Sequence of chain 1.B:
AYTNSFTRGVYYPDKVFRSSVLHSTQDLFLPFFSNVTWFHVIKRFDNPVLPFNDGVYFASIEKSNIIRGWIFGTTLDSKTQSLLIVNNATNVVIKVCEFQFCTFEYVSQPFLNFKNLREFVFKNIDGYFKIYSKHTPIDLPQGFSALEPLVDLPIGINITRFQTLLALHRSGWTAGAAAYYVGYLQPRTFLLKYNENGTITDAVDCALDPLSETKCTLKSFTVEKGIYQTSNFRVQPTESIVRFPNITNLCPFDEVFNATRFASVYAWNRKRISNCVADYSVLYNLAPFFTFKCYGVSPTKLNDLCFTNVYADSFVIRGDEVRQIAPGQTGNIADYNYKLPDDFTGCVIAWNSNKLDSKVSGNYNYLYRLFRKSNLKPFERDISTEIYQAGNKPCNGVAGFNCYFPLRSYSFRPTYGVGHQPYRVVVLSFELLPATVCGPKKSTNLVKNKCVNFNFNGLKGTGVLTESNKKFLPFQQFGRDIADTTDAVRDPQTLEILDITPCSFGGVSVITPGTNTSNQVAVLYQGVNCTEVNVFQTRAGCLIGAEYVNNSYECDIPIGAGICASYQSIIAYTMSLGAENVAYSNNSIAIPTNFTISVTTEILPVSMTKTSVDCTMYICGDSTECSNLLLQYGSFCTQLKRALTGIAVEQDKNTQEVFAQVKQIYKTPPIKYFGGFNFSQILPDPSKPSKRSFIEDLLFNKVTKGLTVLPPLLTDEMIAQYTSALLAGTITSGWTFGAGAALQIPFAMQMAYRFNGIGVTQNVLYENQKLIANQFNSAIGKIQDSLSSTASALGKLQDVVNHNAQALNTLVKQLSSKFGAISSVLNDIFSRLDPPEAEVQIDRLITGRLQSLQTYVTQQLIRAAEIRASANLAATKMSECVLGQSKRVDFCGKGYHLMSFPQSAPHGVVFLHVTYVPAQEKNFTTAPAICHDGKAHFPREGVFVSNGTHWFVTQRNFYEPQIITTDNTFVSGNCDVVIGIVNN

A small-molecule ligand and the protein it binds are described below.
Small molecule (SMILES): CC(=O)N[C@@H]1[C@@H](O)[C@H](O)[C@@H](CO)O[C@H]1O

Binding-site contacts:
Ligand atom C3 contacts residue ASP342 of chain 1.B at 3.1 Å.
Ligand atom O3 contacts residue LEU374 of chain 1.B at 4.2 Å.
Ligand atom C2 contacts residue ASN346 of chain 1.B at 2.5 Å.
Ligand atom C6 contacts residue ASP342 of chain 1.B at 4.2 Å.
Ligand atom N2 contacts residue PHE345 of chain 1.B at 4.4 Å.
Ligand atom C7 contacts residue ASN346 of chain 1.B at 3.9 Å.
Ligand atom C1 contacts residue ASP342 of chain 1.B at 3.8 Å.
Ligand atom C8 contacts residue LEU371 of chain 1.B at 4.3 Å (hydrophobic).
Ligand atom C5 contacts residue ASN346 of chain 1.B at 3.6 Å.
Ligand atom N2 contacts residue ASN346 of chain 1.B at 3.0 Å (h-bond).
Ligand atom C4 contacts residue ASP342 of chain 1.B at 3.3 Å.
Ligand atom C8 contacts residue PHE345 of chain 1.B at 3.4 Å (hydrophobic).
Ligand atom O3 contacts residue VAL370 of chain 1.B at 3.6 Å.
Ligand atom C1 contacts residue ASN346 of chain 1.B at 1.4 Å.
Ligand atom O3 contacts residue ASP342 of chain 1.B at 2.9 Å (salt-bridge).
Ligand atom O5 contacts residue ASN346 of chain 1.B at 2.3 Å (h-bond).
Ligand atom O7 contacts residue ASP342 of chain 1.B at 3.0 Å (salt-bridge).
Ligand atom C7 contacts residue LEU374 of chain 1.B at 3.9 Å (hydrophobic).
Ligand atom N2 contacts residue ASP342 of chain 1.B at 3.6 Å (salt-bridge).
Ligand atom C7 contacts residue ASP342 of chain 1.B at 3.7 Å.
Ligand atom C3 contacts residue ASN346 of chain 1.B at 3.9 Å.
Ligand atom O5 contacts residue ASP342 of chain 1.B at 3.7 Å.
Ligand atom C8 contacts residue PHE377 of chain 1.B at 3.6 Å (hydrophobic).
Ligand atom O7 contacts residue LEU374 of chain 1.B at 4.1 Å.
Ligand atom C4 contacts residue ASN346 of chain 1.B at 4.2 Å.
Ligand atom O7 contacts residue PHE345 of chain 1.B at 4.4 Å.
Ligand atom O4 contacts residue ASP342 of chain 1.B at 4.3 Å.
Ligand atom C2 contacts residue ASP342 of chain 1.B at 2.8 Å.
Ligand atom C8 contacts residue ASN346 of chain 1.B at 4.2 Å.
Ligand atom C8 contacts residue LEU374 of chain 1.B at 3.2 Å (hydrophobic).
Ligand atom O7 contacts residue LEU371 of chain 1.B at 4.0 Å.
Ligand atom C5 contacts residue ASP342 of chain 1.B at 3.9 Å.
Ligand atom C7 contacts residue PHE345 of chain 1.B at 3.9 Å (hydrophobic).